Sequence of chain 1.A:
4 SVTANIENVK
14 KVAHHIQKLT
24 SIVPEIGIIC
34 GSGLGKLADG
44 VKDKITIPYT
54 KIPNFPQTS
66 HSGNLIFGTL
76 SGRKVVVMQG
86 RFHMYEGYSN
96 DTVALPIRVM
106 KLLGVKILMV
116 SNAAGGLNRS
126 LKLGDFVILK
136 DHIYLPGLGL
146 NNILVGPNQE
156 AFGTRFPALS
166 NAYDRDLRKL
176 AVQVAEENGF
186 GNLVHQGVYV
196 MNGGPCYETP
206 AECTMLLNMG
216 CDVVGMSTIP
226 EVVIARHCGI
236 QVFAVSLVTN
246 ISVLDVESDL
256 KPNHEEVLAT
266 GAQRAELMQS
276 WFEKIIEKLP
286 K

This protein binds this small molecule.
Small molecule (SMILES): O=c1[nH]cnc2nc[nH]c12

Binding-site contacts:
Ligand atom C2 contacts residue GLU203 of chain 1.A at 2.9 Å.
Ligand atom C6 contacts residue VAL219 of chain 1.A at 3.6 Å (hydrophobic).
Ligand atom C8 contacts residue ALA118 of chain 1.A at 3.6 Å (hydrophobic).
Ligand atom C4 contacts residue ALA118 of chain 1.A at 4.1 Å (hydrophobic).
Ligand atom N7 contacts residue TYR202 of chain 1.A at 3.9 Å.
Ligand atom C5 contacts residue ASN245 of chain 1.A at 3.7 Å.
Ligand atom C4 contacts residue VAL219 of chain 1.A at 3.7 Å (hydrophobic).
Ligand atom N7 contacts residue THR244 of chain 1.A at 3.4 Å (h-bond).
Ligand atom C6 contacts residue GLU203 of chain 1.A at 3.5 Å.
Ligand atom O6 contacts residue ASN245 of chain 1.A at 2.8 Å (h-bond).
Ligand atom C8 contacts residue VAL262 of chain 1.A at 3.8 Å (hydrophobic).
Ligand atom C2 contacts residue MET221 of chain 1.A at 3.6 Å (hydrophobic).
Ligand atom N1 contacts residue TYR202 of chain 1.A at 3.7 Å.
Ligand atom N7 contacts residue ASN245 of chain 1.A at 2.6 Å (h-bond).
Ligand atom C8 contacts residue ALA119 of chain 1.A at 3.6 Å (hydrophobic).
Ligand atom C5 contacts residue GLY120 of chain 1.A at 3.4 Å.
Ligand atom N7 contacts residue GLY120 of chain 1.A at 3.4 Å (h-bond).
Ligand atom C4 contacts residue GLY220 of chain 1.A at 4.1 Å.
Ligand atom C8 contacts residue ASN245 of chain 1.A at 3.5 Å.
Ligand atom C6 contacts residue ASN245 of chain 1.A at 3.9 Å.
Ligand atom N9 contacts residue ALA119 of chain 1.A at 4.1 Å.
Ligand atom C2 contacts residue VAL219 of chain 1.A at 3.5 Å (hydrophobic).
Ligand atom C5 contacts residue TYR202 of chain 1.A at 3.6 Å (hydrophobic).
Ligand atom C6 contacts residue GLY120 of chain 1.A at 3.5 Å.
Ligand atom O6 contacts residue GLY120 of chain 1.A at 3.1 Å.
Ligand atom N9 contacts residue ALA118 of chain 1.A at 3.3 Å (h-bond).
Ligand atom N3 contacts residue GLY220 of chain 1.A at 3.4 Å.
Ligand atom O6 contacts residue GLU203 of chain 1.A at 3.5 Å (salt-bridge).
Ligand atom N3 contacts residue MET221 of chain 1.A at 3.6 Å.
Ligand atom C8 contacts residue THR244 of chain 1.A at 3.1 Å.
Ligand atom O6 contacts residue TYR202 of chain 1.A at 3.8 Å.
Ligand atom N7 contacts residue ALA119 of chain 1.A at 3.5 Å.
Ligand atom N1 contacts residue GLU203 of chain 1.A at 2.6 Å (salt-bridge).
Ligand atom N1 contacts residue VAL219 of chain 1.A at 3.5 Å (h-bond).
Ligand atom C2 contacts residue GLY220 of chain 1.A at 3.8 Å.
Ligand atom C4 contacts residue TYR202 of chain 1.A at 4.0 Å (hydrophobic).
Ligand atom C5 contacts residue VAL219 of chain 1.A at 3.7 Å (hydrophobic).
Ligand atom C6 contacts residue TYR202 of chain 1.A at 3.5 Å (hydrophobic).
Ligand atom C5 contacts residue ALA119 of chain 1.A at 3.9 Å (hydrophobic).
Ligand atom N3 contacts residue VAL219 of chain 1.A at 3.6 Å.